Binding-site contacts:
Ligand atom C7 contacts residue HIS149 of chain 19.E at 4.5 Å.
Ligand atom O7 contacts residue HIS149 of chain 19.E at 3.6 Å.
Ligand atom C8 contacts residue ASN153 of chain 19.E at 4.0 Å.
Ligand atom O5 contacts residue ASN153 of chain 19.E at 2.3 Å (h-bond).
Ligand atom C5 contacts residue ASN153 of chain 19.E at 3.6 Å.
Ligand atom C5 contacts residue HIS149 of chain 19.E at 4.4 Å.
Ligand atom O6 contacts residue ASN153 of chain 19.E at 4.5 Å.
Ligand atom O3 contacts residue HIS149 of chain 19.E at 4.2 Å.
Ligand atom C5 contacts residue HIS158 of chain 19.E at 4.2 Å.
Ligand atom C4 contacts residue HIS149 of chain 19.E at 4.4 Å.
Ligand atom O7 contacts residue ASN153 of chain 19.E at 3.3 Å (h-bond).
Ligand atom C4 contacts residue ASN153 of chain 19.E at 4.2 Å.
Ligand atom C8 contacts residue GLY102 of chain 19.C at 3.3 Å.
Ligand atom C6 contacts residue HIS149 of chain 19.E at 4.2 Å.
Ligand atom N2 contacts residue ASN153 of chain 19.E at 2.9 Å (h-bond).
Ligand atom O5 contacts residue THR155 of chain 19.E at 4.3 Å.
Ligand atom C3 contacts residue HIS149 of chain 19.E at 4.5 Å.
Ligand atom C3 contacts residue ASN153 of chain 19.E at 3.8 Å.
Ligand atom C1 contacts residue HIS158 of chain 19.E at 3.9 Å.
Ligand atom O5 contacts residue HIS149 of chain 19.E at 3.5 Å (h-bond).
Ligand atom O6 contacts residue GLY156 of chain 19.E at 4.5 Å.
Ligand atom O6 contacts residue HIS158 of chain 19.E at 2.8 Å (h-bond).
Ligand atom C7 contacts residue ASN153 of chain 19.E at 3.3 Å.
Ligand atom C2 contacts residue ASN153 of chain 19.E at 2.4 Å.
Ligand atom C1 contacts residue HIS149 of chain 19.E at 3.6 Å.
Ligand atom C2 contacts residue HIS149 of chain 19.E at 3.7 Å.
Ligand atom O5 contacts residue HIS158 of chain 19.E at 3.1 Å (h-bond).
Ligand atom C6 contacts residue HIS158 of chain 19.E at 4.0 Å.
Ligand atom C1 contacts residue ASN153 of chain 19.E at 1.4 Å.
Ligand atom C1 contacts residue THR155 of chain 19.E at 4.0 Å.
Ligand atom O6 contacts residue HIS149 of chain 19.E at 3.0 Å (h-bond).

Sequence of chain 19.C:
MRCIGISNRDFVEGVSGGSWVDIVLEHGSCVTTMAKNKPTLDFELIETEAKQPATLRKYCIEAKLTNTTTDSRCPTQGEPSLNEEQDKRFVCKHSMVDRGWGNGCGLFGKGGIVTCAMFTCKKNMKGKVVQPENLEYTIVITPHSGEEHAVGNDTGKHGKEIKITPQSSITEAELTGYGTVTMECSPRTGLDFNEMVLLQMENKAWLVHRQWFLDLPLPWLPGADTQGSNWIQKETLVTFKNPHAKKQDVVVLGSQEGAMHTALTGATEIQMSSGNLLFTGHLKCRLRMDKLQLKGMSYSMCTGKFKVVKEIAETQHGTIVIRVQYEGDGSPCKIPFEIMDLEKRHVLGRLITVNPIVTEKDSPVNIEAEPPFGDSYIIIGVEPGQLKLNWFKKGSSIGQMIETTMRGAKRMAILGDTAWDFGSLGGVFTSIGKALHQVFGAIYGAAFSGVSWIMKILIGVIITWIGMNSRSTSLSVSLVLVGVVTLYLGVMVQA

A protein and the small-molecule ligand that binds it are described below.
Small molecule (SMILES): CC(=O)N[C@H]1[C@H](O[C@H]2[C@H](O)[C@@H](NC(C)=O)CO[C@@H]2CO)O[C@H](CO)[C@@H](O)[C@@H]1O

Sequence of chain 19.E:
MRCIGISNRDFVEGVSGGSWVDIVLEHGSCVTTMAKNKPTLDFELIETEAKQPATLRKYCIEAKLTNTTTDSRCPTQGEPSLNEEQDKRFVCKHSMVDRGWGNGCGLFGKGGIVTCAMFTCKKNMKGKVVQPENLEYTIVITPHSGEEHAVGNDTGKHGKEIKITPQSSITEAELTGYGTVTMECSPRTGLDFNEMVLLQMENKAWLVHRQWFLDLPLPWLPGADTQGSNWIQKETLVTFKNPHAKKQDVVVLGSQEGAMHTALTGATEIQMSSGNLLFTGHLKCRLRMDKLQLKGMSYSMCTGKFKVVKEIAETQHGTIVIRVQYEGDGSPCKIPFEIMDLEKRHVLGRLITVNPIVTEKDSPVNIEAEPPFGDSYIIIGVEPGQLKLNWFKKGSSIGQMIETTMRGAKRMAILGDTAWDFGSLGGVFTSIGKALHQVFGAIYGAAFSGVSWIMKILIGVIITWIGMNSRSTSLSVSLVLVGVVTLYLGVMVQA